The protein below binds the small molecule below.
Small molecule (SMILES): CCCCC

Binding-site contacts:
Ligand atom C2 contacts residue LNK1 of chain 1.NB at 4.3 Å.